Sequence of chain 1.C:
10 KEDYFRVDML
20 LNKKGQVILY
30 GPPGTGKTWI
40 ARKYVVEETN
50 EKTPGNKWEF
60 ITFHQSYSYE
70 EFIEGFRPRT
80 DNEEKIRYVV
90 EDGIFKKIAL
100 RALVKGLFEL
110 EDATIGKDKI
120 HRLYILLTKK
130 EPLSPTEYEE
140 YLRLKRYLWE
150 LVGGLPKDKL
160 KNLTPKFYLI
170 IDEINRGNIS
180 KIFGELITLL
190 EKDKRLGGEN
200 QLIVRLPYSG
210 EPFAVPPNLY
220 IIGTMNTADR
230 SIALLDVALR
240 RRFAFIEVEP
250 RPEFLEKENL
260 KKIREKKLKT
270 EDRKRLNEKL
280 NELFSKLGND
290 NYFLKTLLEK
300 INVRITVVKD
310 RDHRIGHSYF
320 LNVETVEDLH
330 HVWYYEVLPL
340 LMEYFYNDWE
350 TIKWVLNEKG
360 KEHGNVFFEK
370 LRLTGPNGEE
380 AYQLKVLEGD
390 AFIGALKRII

Sequence of chain 1.D:
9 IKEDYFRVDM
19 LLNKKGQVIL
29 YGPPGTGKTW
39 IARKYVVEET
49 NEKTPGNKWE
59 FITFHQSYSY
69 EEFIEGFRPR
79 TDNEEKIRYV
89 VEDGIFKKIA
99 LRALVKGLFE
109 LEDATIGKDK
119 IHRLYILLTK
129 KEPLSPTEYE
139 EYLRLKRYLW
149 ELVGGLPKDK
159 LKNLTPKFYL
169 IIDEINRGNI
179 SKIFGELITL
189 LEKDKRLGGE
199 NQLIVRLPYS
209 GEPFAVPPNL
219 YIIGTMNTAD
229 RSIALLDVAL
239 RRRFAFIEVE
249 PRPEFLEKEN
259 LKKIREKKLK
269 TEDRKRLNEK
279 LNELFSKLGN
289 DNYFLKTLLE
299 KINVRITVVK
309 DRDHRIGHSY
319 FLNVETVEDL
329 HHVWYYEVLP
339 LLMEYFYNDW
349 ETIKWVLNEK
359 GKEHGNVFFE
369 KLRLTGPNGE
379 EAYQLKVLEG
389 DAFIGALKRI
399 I

Binding-site contacts:
Ligand atom PG contacts residue ARG240 of chain 1.D at 3.5 Å.
Ligand atom O2G contacts residue MG1 of chain 1.T at 2.3 Å.
Ligand atom O1A contacts residue GLY35 of chain 1.C at 3.5 Å.
Ligand atom N7 contacts residue GLY35 of chain 1.C at 3.4 Å.
Ligand atom PG contacts residue LYS36 of chain 1.C at 3.5 Å.
Ligand atom C5' contacts residue GLU190 of chain 1.D at 3.5 Å.
Ligand atom O1B contacts residue THR37 of chain 1.C at 3.4 Å (h-bond).
Ligand atom S1G contacts residue ALA237 of chain 1.D at 3.5 Å.
Ligand atom PG contacts residue MG1 of chain 1.T at 3.6 Å.
Ligand atom O3A contacts residue THR34 of chain 1.C at 2.9 Å (h-bond).
Ligand atom N2 contacts residue LYS266 of chain 1.C at 3.5 Å.
Ligand atom PB contacts residue ARG240 of chain 1.D at 3.4 Å.
Ligand atom O1A contacts residue THR37 of chain 1.C at 3.1 Å (h-bond).
Ligand atom O3A contacts residue ARG240 of chain 1.D at 3.0 Å (salt-bridge).
Ligand atom N7 contacts residue HIS316 of chain 1.C at 3.1 Å (h-bond).
Ligand atom O1B contacts residue LYS36 of chain 1.C at 2.7 Å (salt-bridge).
Ligand atom O1A contacts residue TRP38 of chain 1.C at 2.9 Å (h-bond).
Ligand atom O2A contacts residue GLU190 of chain 1.D at 3.0 Å (salt-bridge).
Ligand atom C5' contacts residue SER317 of chain 1.C at 3.4 Å.
Ligand atom O2B contacts residue MG1 of chain 1.T at 2.4 Å.
Ligand atom O3' contacts residue ASP192 of chain 1.D at 2.4 Å (salt-bridge).
Ligand atom O2B contacts residue THR37 of chain 1.C at 2.6 Å (h-bond).
Ligand atom O3G contacts residue LYS36 of chain 1.C at 2.4 Å (salt-bridge).
Ligand atom PB contacts residue MG1 of chain 1.T at 3.6 Å.
Ligand atom C3' contacts residue ASP192 of chain 1.D at 3.6 Å.
Ligand atom O3B contacts residue ARG240 of chain 1.D at 2.7 Å (salt-bridge).
Ligand atom O1A contacts residue THR34 of chain 1.C at 3.5 Å (h-bond).
Ligand atom O1B contacts residue THR34 of chain 1.C at 3.0 Å (h-bond).
Ligand atom O2' contacts residue ASN199 of chain 1.D at 3.6 Å (h-bond).
Ligand atom O6 contacts residue PHE253 of chain 1.C at 3.4 Å.
Ligand atom O1A contacts residue LYS36 of chain 1.C at 3.4 Å (salt-bridge).
Ligand atom PB contacts residue THR34 of chain 1.C at 3.5 Å.
Ligand atom C8 contacts residue GLY35 of chain 1.C at 3.6 Å.
Ligand atom O4' contacts residue SER317 of chain 1.C at 3.6 Å.
Ligand atom PG contacts residue ARG241 of chain 1.D at 3.4 Å.
Ligand atom O3B contacts residue LYS36 of chain 1.C at 3.6 Å (salt-bridge).
Ligand atom O2G contacts residue ARG241 of chain 1.D at 2.5 Å (salt-bridge).
Ligand atom O2B contacts residue ARG240 of chain 1.D at 3.4 Å (salt-bridge).
Ligand atom N2 contacts residue ILE262 of chain 1.C at 3.5 Å.
Ligand atom S1G contacts residue ARG241 of chain 1.D at 2.8 Å (salt-bridge).

This small molecule binds to this protein.
Small molecule (SMILES): Nc1nc2c(ncn2[C@@H]2O[C@H](CO[P](=O)(O)O[P](=O)(O)OP(O)(O)=S)[C@@H](O)[C@H]2O)c(=O)[nH]1